Sequence of chain 1.A:
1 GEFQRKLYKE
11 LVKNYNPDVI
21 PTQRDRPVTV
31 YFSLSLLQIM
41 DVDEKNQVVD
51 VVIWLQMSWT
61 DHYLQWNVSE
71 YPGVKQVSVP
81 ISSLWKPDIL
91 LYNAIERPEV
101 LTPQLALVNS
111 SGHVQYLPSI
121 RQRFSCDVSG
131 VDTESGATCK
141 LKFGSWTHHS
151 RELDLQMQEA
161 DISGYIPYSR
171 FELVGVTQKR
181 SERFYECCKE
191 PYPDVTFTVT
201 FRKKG

This small molecule binds to this protein.
Small molecule (SMILES): CC(=O)N[C@H]1[C@H](O[C@H]2[C@H](O)[C@@H](NC(C)=O)CO[C@@H]2CO)O[C@H](CO)[C@@H](O[C@@H]2O[C@H](CO[C@H]3O[C@H](CO)[C@@H](O)[C@H](O)[C@@H]3O)[C@@H](O)[C@H](O[C@H]3O[C@H](CO)[C@@H](O)[C@H](O)[C@@H]3O)[C@@H]2O)[C@@H]1O

Binding-site contacts:
Ligand atom C6 contacts residue HIS113 of chain 1.A at 3.4 Å.
Ligand atom O5 contacts residue ASN109 of chain 1.A at 2.3 Å (h-bond).
Ligand atom O3 contacts residue SER111 of chain 1.A at 4.0 Å.
Ligand atom N2 contacts residue SER111 of chain 1.A at 2.6 Å (h-bond).
Ligand atom N2 contacts residue ASN109 of chain 1.A at 2.8 Å (h-bond).
Ligand atom C8 contacts residue SER111 of chain 1.A at 3.4 Å.
Ligand atom C2 contacts residue SER111 of chain 1.A at 3.4 Å.
Ligand atom C8 contacts residue TYR31 of chain 1.A at 4.2 Å (hydrophobic).
Ligand atom C8 contacts residue SER110 of chain 1.A at 3.3 Å.
Ligand atom C4 contacts residue ASN109 of chain 1.A at 4.2 Å.
Ligand atom C1 contacts residue ASN109 of chain 1.A at 1.4 Å.
Ligand atom O7 contacts residue SER111 of chain 1.A at 4.2 Å.
Ligand atom C1 contacts residue HIS113 of chain 1.A at 3.6 Å.
Ligand atom O5 contacts residue HIS113 of chain 1.A at 3.7 Å.
Ligand atom C2 contacts residue ASN109 of chain 1.A at 2.4 Å.
Ligand atom C7 contacts residue SER111 of chain 1.A at 3.3 Å.
Ligand atom O7 contacts residue HIS113 of chain 1.A at 4.3 Å.
Ligand atom C7 contacts residue ASN109 of chain 1.A at 3.9 Å.
Ligand atom C5 contacts residue HIS113 of chain 1.A at 3.6 Å.
Ligand atom C3 contacts residue ASN109 of chain 1.A at 3.7 Å.
Ligand atom C8 contacts residue HIS113 of chain 1.A at 4.2 Å.
Ligand atom C1 contacts residue SER111 of chain 1.A at 3.7 Å.
Ligand atom C5 contacts residue ASN109 of chain 1.A at 3.6 Å.
Ligand atom C3 contacts residue SER111 of chain 1.A at 3.6 Å.